Binding-site contacts:
Ligand atom C8 contacts residue ASN141 of chain 1.C at 3.2 Å.
Ligand atom O6 contacts residue SER143 of chain 1.C at 4.5 Å.
Ligand atom C5 contacts residue SER143 of chain 1.C at 3.5 Å.
Ligand atom C7 contacts residue ASN141 of chain 1.C at 3.2 Å.
Ligand atom C6 contacts residue SER143 of chain 1.C at 4.3 Å.
Ligand atom C5 contacts residue ASN141 of chain 1.C at 3.7 Å.
Ligand atom O7 contacts residue ASN141 of chain 1.C at 4.0 Å.
Ligand atom O5 contacts residue VAL144 of chain 1.C at 3.8 Å.
Ligand atom C4 contacts residue ASN141 of chain 1.C at 4.3 Å.
Ligand atom C2 contacts residue ASN141 of chain 1.C at 2.5 Å.
Ligand atom N2 contacts residue ASN141 of chain 1.C at 2.8 Å (h-bond).
Ligand atom C1 contacts residue ASN141 of chain 1.C at 1.4 Å.
Ligand atom O5 contacts residue ASN141 of chain 1.C at 2.5 Å (h-bond).
Ligand atom C3 contacts residue ASN141 of chain 1.C at 3.8 Å.
Ligand atom O5 contacts residue SER143 of chain 1.C at 4.0 Å.
Ligand atom C4 contacts residue SER143 of chain 1.C at 4.5 Å.
Ligand atom C1 contacts residue VAL144 of chain 1.C at 4.2 Å (hydrophobic).
Ligand atom C1 contacts residue SER143 of chain 1.C at 4.0 Å.
Ligand atom O6 contacts residue VAL144 of chain 1.C at 4.1 Å.

This protein binds this small molecule.
Small molecule (SMILES): CC(=O)N[C@@H]1[C@@H](O)[C@H](O)[C@@H](CO)O[C@H]1O

Sequence of chain 1.C:
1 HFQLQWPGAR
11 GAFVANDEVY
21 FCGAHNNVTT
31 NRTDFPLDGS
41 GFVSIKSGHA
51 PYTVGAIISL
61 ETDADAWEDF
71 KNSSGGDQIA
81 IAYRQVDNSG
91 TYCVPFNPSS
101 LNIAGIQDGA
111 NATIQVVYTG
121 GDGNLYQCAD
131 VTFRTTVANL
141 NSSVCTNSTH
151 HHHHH